Sequence of chain 1.B:
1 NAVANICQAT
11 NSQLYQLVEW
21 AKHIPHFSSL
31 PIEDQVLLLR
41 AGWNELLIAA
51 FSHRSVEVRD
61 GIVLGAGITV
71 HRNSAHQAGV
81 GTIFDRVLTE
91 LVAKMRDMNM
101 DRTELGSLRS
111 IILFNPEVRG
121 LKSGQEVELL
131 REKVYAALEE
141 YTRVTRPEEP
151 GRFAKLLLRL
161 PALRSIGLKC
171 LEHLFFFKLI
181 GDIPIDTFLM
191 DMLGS

Binding-site contacts:
Ligand atom C4 contacts residue GLY81 of chain 1.B at 4.4 Å.
Ligand atom C3 contacts residue THR82 of chain 1.B at 3.9 Å.
Ligand atom C2 contacts residue LEU174 of chain 1.B at 3.9 Å (hydrophobic).
Ligand atom O1 contacts residue CYS170 of chain 1.B at 4.0 Å.
Ligand atom O1 contacts residue GLU172 of chain 1.B at 3.6 Å.
Ligand atom N1 contacts residue THR82 of chain 1.B at 4.1 Å.
Ligand atom C4 contacts residue GLY79 of chain 1.B at 3.9 Å.
Ligand atom C3 contacts residue GLY79 of chain 1.B at 3.2 Å.
Ligand atom C6 contacts residue GLU172 of chain 1.B at 3.6 Å.
Ligand atom C3 contacts residue GLY81 of chain 1.B at 4.4 Å.
Ligand atom O2 contacts residue VAL80 of chain 1.B at 4.2 Å.
Ligand atom C2 contacts residue THR82 of chain 1.B at 4.2 Å.
Ligand atom C3 contacts residue CYS170 of chain 1.B at 4.2 Å (hydrophobic).
Ligand atom C3 contacts residue LEU174 of chain 1.B at 4.4 Å (hydrophobic).
Ligand atom O2 contacts residue GLY81 of chain 1.B at 3.6 Å.
Ligand atom O2 contacts residue GLY79 of chain 1.B at 4.1 Å.
Ligand atom C2 contacts residue GLY79 of chain 1.B at 3.9 Å.
Ligand atom C3 contacts residue VAL80 of chain 1.B at 4.0 Å (hydrophobic).
Ligand atom C2 contacts residue CYS170 of chain 1.B at 3.2 Å (hydrophobic).
Ligand atom C1 contacts residue THR82 of chain 1.B at 4.5 Å.
Ligand atom O2 contacts residue THR82 of chain 1.B at 3.2 Å (h-bond).
Ligand atom C1 contacts residue CYS170 of chain 1.B at 4.0 Å (hydrophobic).
Ligand atom C4 contacts residue THR82 of chain 1.B at 3.5 Å.
Ligand atom O1 contacts residue LEU171 of chain 1.B at 4.3 Å.

A small-molecule ligand and the protein it binds are described below.
Small molecule (SMILES): CCN1C(=O)C=CC1=O